Sequence of chain 1.E:
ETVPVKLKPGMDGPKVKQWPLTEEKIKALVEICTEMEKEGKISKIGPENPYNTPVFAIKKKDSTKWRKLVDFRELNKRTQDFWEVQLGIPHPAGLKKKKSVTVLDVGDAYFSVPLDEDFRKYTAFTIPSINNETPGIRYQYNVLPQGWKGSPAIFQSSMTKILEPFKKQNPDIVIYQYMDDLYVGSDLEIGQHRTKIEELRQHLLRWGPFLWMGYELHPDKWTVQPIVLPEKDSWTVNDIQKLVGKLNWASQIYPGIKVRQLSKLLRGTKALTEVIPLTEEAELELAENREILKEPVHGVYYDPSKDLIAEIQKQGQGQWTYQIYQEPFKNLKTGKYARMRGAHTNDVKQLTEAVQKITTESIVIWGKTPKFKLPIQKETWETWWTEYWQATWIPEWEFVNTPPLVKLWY

This protein binds this small molecule.
Small molecule (SMILES): OC[C@H]1O[C@@](CO)(O[C@H]2O[C@H](CO)[C@@H](O)[C@H](O)[C@H]2O)[C@@H](O)[C@@H]1O

Binding-site contacts:
Ligand atom O4 contacts residue GLU95 of chain 1.E at 4.0 Å.
Ligand atom C5 contacts residue ARG94 of chain 1.E at 4.4 Å.
Ligand atom O5 contacts residue ARG94 of chain 1.E at 3.4 Å.
Ligand atom O2 contacts residue ASP92 of chain 1.E at 3.7 Å.
Ligand atom O2 contacts residue VAL37 of chain 1.E at 4.0 Å.
Ligand atom O6 contacts residue TRP430 of chain 1.E at 3.1 Å (h-bond).
Ligand atom O6 contacts residue LYS411 of chain 1.E at 4.4 Å.
Ligand atom O4 contacts residue GLU415 of chain 1.E at 3.8 Å.
Ligand atom O6 contacts residue PRO428 of chain 1.E at 4.3 Å.
Ligand atom O4 contacts residue LYS411 of chain 1.E at 3.4 Å (salt-bridge).
Ligand atom O6 contacts residue ARG94 of chain 1.E at 3.2 Å (salt-bridge).
Ligand atom C1 contacts residue ARG94 of chain 1.E at 3.5 Å.
Ligand atom O4 contacts residue GLU429 of chain 1.E at 3.1 Å (salt-bridge).
Ligand atom C1 contacts residue ASP92 of chain 1.E at 4.3 Å.
Ligand atom C6 contacts residue TRP430 of chain 1.E at 3.7 Å (hydrophobic).
Ligand atom C4 contacts residue GLU95 of chain 1.E at 4.3 Å.
Ligand atom O3 contacts residue LYS98 of chain 1.E at 4.0 Å.
Ligand atom C3 contacts residue GLU95 of chain 1.E at 3.4 Å.
Ligand atom O5 contacts residue GLU415 of chain 1.E at 4.1 Å.
Ligand atom C2 contacts residue ARG94 of chain 1.E at 3.9 Å.
Ligand atom C6 contacts residue GLU415 of chain 1.E at 3.4 Å.
Ligand atom C4 contacts residue GLU415 of chain 1.E at 4.1 Å.
Ligand atom O3 contacts residue ARG94 of chain 1.E at 3.9 Å.
Ligand atom C6 contacts residue ARG94 of chain 1.E at 4.2 Å.
Ligand atom O3 contacts residue GLU95 of chain 1.E at 2.4 Å (salt-bridge).
Ligand atom O4 contacts residue LYS98 of chain 1.E at 3.1 Å (salt-bridge).
Ligand atom C4 contacts residue GLU429 of chain 1.E at 3.9 Å.
Ligand atom O6 contacts residue TRP430 of chain 1.E at 3.4 Å (h-bond).
Ligand atom C1 contacts residue VAL37 of chain 1.E at 3.6 Å (hydrophobic).
Ligand atom C5 contacts residue GLU415 of chain 1.E at 3.1 Å.
Ligand atom C6 contacts residue GLU429 of chain 1.E at 3.8 Å.
Ligand atom C4 contacts residue LYS98 of chain 1.E at 4.1 Å.
Ligand atom O6 contacts residue GLU415 of chain 1.E at 2.7 Å (salt-bridge).
Ligand atom C2 contacts residue ASP92 of chain 1.E at 4.1 Å.
Ligand atom O6 contacts residue PHE432 of chain 1.E at 3.5 Å.
Ligand atom C6 contacts residue PHE432 of chain 1.E at 4.5 Å (hydrophobic).
Ligand atom C3 contacts residue ARG94 of chain 1.E at 4.5 Å.
Ligand atom C6 contacts residue TRP430 of chain 1.E at 3.7 Å (hydrophobic).
Ligand atom O6 contacts residue GLU429 of chain 1.E at 3.2 Å.
Ligand atom O1 contacts residue VAL37 of chain 1.E at 4.0 Å.